Sequence of chain 1.A:
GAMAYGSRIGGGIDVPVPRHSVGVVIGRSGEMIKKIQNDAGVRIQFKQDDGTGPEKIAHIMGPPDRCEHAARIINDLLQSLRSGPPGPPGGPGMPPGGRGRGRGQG

Binding-site contacts:
Ligand atom C1' contacts residue ILE26 of chain 1.A at 3.8 Å (hydrophobic).
Ligand atom C4' contacts residue SER29 of chain 1.A at 3.9 Å.
Ligand atom N2 contacts residue PHE46 of chain 1.A at 3.2 Å.
Ligand atom O4' contacts residue GLY30 of chain 1.A at 3.1 Å.
Ligand atom O6 contacts residue VAL22 of chain 1.A at 3.0 Å.
Ligand atom O6 contacts residue LYS56 of chain 1.A at 3.3 Å (salt-bridge).
Ligand atom C6 contacts residue VAL22 of chain 1.A at 3.8 Å (hydrophobic).
Ligand atom N2 contacts residue GLN37 of chain 1.A at 2.9 Å (h-bond).
Ligand atom O4' contacts residue VAL24 of chain 1.A at 3.7 Å.
Ligand atom O6 contacts residue ARG19 of chain 1.A at 3.0 Å (salt-bridge).
Ligand atom N9 contacts residue ILE26 of chain 1.A at 3.5 Å.
Ligand atom C5' contacts residue ARG28 of chain 1.A at 3.5 Å.
Ligand atom O6 contacts residue SER21 of chain 1.A at 3.9 Å.
Ligand atom O4' contacts residue SER29 of chain 1.A at 3.9 Å.
Ligand atom O2' contacts residue VAL24 of chain 1.A at 2.7 Å (h-bond).
Ligand atom O4' contacts residue ILE26 of chain 1.A at 3.3 Å.
Ligand atom C4' contacts residue ARG28 of chain 1.A at 3.7 Å.
Ligand atom O4' contacts residue GLY23 of chain 1.A at 3.7 Å.
Ligand atom C2' contacts residue VAL24 of chain 1.A at 3.8 Å (hydrophobic).
Ligand atom O3' contacts residue ARG28 of chain 1.A at 3.3 Å.
Ligand atom N1 contacts residue ILE44 of chain 1.A at 3.1 Å (h-bond).
Ligand atom N1 contacts residue PHE46 of chain 1.A at 3.5 Å.
Ligand atom O6 contacts residue HIS20 of chain 1.A at 3.0 Å.
Ligand atom O2' contacts residue GLY23 of chain 1.A at 2.8 Å.
Ligand atom C8 contacts residue GLY23 of chain 1.A at 3.4 Å.
Ligand atom C5' contacts residue ARG28 of chain 1.A at 3.6 Å.
Ligand atom C6 contacts residue ARG19 of chain 1.A at 3.4 Å.
Ligand atom C2 contacts residue PHE46 of chain 1.A at 3.9 Å (hydrophobic).
Ligand atom C1' contacts residue VAL24 of chain 1.A at 3.5 Å (hydrophobic).
Ligand atom N3 contacts residue VAL24 of chain 1.A at 3.1 Å.
Ligand atom C1' contacts residue GLY30 of chain 1.A at 3.3 Å.
Ligand atom N3 contacts residue ILE33 of chain 1.A at 3.6 Å.
Ligand atom N1 contacts residue ARG19 of chain 1.A at 3.3 Å (salt-bridge).
Ligand atom N2 contacts residue ILE44 of chain 1.A at 3.2 Å (h-bond).
Ligand atom C8 contacts residue ILE26 of chain 1.A at 3.4 Å (hydrophobic).
Ligand atom C2 contacts residue ILE44 of chain 1.A at 3.6 Å (hydrophobic).
Ligand atom O6 contacts residue PHE46 of chain 1.A at 3.4 Å (h-bond).
Ligand atom OP1 contacts residue ARG28 of chain 1.A at 3.2 Å.
Ligand atom N1 contacts residue VAL22 of chain 1.A at 3.9 Å.
Ligand atom N7 contacts residue GLY23 of chain 1.A at 3.7 Å.

This small molecule binds to this protein.
Small molecule (SMILES): Nc1nc2c(ncn2[C@@H]2O[C@H](CO[P](=O)(O)O[C@H]3[C@@H](O)[C@H](n4cnc5c4NC=NC5N)O[C@@H]3COP(=O)=O)[C@@H](O[P](=O)(O)OC[C@H]3O[C@@H](n4cnc5c(=O)[nH]c(N)nc54)[C@H](O)[C@@H]3O[P](=O)(O)OC[C@H]3O[C@@H](n4cnc5c(=O)[nH]c(N)nc54)[C@H](O)[C@@H]3O[P](=O)(O)OC[C@H]3O[C@@H](n4ccc(=O)[nH]c4=O)[C@H](O)[C@@H]3O)[C@H]2O)c(=O)[nH]1